Binding-site contacts:
Ligand atom C4 contacts residue HIS42 of chain 2.B at 3.6 Å.
Ligand atom O9 contacts residue MET44 of chain 2.C at 3.7 Å.
Ligand atom C4' contacts residue SER42 of chain 2.C at 4.0 Å.
Ligand atom C6 contacts residue MET44 of chain 2.C at 3.3 Å (hydrophobic).
Ligand atom C10 contacts residue THR83 of chain 1.B at 3.1 Å.
Ligand atom C1 contacts residue SER47 of chain 2.C at 3.4 Å.
Ligand atom C5' contacts residue SER69 of chain 2.C at 3.4 Å.
Ligand atom C4' contacts residue CYS43 of chain 2.C at 3.8 Å (hydrophobic).
Ligand atom C2' contacts residue SER47 of chain 2.C at 3.5 Å.
Ligand atom C12 contacts residue TRP67 of chain 2.C at 3.8 Å (hydrophobic).
Ligand atom C10 contacts residue MET44 of chain 2.C at 4.0 Å (hydrophobic).
Ligand atom C9 contacts residue ILE84 of chain 1.B at 3.1 Å (hydrophobic).
Ligand atom C4' contacts residue SER69 of chain 2.C at 3.9 Å.
Ligand atom O6 contacts residue SER81 of chain 1.B at 3.9 Å.
Ligand atom N8 contacts residue ILE84 of chain 1.B at 3.9 Å.
Ligand atom C2 contacts residue SER47 of chain 2.C at 3.0 Å.
Ligand atom O3 contacts residue HIS42 of chain 2.B at 2.7 Å (h-bond).
Ligand atom N8 contacts residue MET44 of chain 2.C at 2.8 Å (h-bond).
Ligand atom C5' contacts residue GLY68 of chain 2.C at 3.2 Å.
Ligand atom C7 contacts residue MET44 of chain 2.C at 3.1 Å (hydrophobic).
Ligand atom C3 contacts residue SER47 of chain 2.C at 3.8 Å.
Ligand atom C3' contacts residue MET44 of chain 2.C at 3.2 Å (hydrophobic).
Ligand atom C3 contacts residue HIS42 of chain 2.B at 2.4 Å.
Ligand atom O6 contacts residue LEU82 of chain 1.B at 3.9 Å.
Ligand atom C4 contacts residue SER47 of chain 2.C at 3.5 Å.
Ligand atom C1' contacts residue TRP67 of chain 2.C at 3.8 Å (hydrophobic).
Ligand atom C2 contacts residue HIS42 of chain 2.B at 1.4 Å.
Ligand atom N8 contacts residue LEU82 of chain 1.B at 2.8 Å (h-bond).
Ligand atom C1 contacts residue HIS42 of chain 2.B at 2.5 Å.
Ligand atom O6 contacts residue MET44 of chain 2.C at 3.0 Å (h-bond).
Ligand atom C6' contacts residue TRP67 of chain 2.C at 3.7 Å (hydrophobic).
Ligand atom C6' contacts residue GLY68 of chain 2.C at 3.3 Å.
Ligand atom O9 contacts residue ILE84 of chain 1.B at 2.9 Å.
Ligand atom C10 contacts residue ILE84 of chain 1.B at 3.0 Å (hydrophobic).
Ligand atom C9 contacts residue LEU82 of chain 1.B at 3.2 Å (hydrophobic).
Ligand atom C10 contacts residue LEU82 of chain 1.B at 2.7 Å (hydrophobic).
Ligand atom C2 contacts residue SER66 of chain 2.C at 3.9 Å.
Ligand atom C3' contacts residue CYS43 of chain 2.C at 3.2 Å (hydrophobic).
Ligand atom C12 contacts residue SER66 of chain 2.C at 3.4 Å.
Ligand atom C9 contacts residue MET44 of chain 2.C at 3.3 Å (hydrophobic).

Sequence of chain 2.C:
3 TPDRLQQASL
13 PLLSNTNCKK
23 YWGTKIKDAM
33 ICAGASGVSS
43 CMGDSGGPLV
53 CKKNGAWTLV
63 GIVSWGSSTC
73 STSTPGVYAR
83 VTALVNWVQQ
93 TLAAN

This small molecule binds to this protein.
Small molecule (SMILES): CC(=O)N[C@@H](C)C(=O)N[C@@H](Cc1ccccc1)C(=O)CCCl

Sequence of chain 2.B:
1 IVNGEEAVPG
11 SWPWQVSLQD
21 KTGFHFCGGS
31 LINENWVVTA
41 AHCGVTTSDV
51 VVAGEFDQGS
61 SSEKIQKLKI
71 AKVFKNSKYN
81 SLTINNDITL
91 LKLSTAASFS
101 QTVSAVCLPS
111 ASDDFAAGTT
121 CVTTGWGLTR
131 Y

Sequence of chain 1.B:
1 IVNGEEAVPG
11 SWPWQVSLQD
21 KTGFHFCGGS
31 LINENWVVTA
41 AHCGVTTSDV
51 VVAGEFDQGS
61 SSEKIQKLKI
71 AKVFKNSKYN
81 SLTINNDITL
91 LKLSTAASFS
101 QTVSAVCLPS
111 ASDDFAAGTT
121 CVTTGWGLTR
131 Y